This small molecule binds to this protein.
Small molecule (SMILES): CC#CCOc1ccc(S(=O)(=O)N2CCSC(C)(C)[C@@H]2C(=O)NO)cc1

Sequence of chain 1.A:
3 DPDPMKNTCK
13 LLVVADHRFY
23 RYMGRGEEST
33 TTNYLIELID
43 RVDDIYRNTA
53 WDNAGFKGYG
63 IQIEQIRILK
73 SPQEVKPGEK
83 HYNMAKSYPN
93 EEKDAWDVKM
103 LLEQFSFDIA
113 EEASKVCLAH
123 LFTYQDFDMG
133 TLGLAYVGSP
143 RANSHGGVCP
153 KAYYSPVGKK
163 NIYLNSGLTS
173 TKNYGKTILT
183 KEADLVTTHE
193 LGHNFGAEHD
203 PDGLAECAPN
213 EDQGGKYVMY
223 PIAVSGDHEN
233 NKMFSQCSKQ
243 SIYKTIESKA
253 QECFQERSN

Binding-site contacts:
Ligand atom C4 contacts residue LEU187 of chain 1.A at 3.5 Å (hydrophobic).
Ligand atom O4 contacts residue HIS191 of chain 1.A at 3.6 Å (h-bond).
Ligand atom N2 contacts residue GLY135 of chain 1.A at 2.9 Å (h-bond).
Ligand atom C15 contacts residue GLY135 of chain 1.A at 3.9 Å.
Ligand atom N2 contacts residue GLU192 of chain 1.A at 3.2 Å (salt-bridge).
Ligand atom C9 contacts residue GLU192 of chain 1.A at 3.4 Å.
Ligand atom O5 contacts residue ZN1 of chain 1.C at 2.1 Å.
Ligand atom O5 contacts residue GLU192 of chain 1.A at 2.7 Å (salt-bridge).
Ligand atom O3 contacts residue GLY132 of chain 1.A at 3.8 Å.
Ligand atom C7 contacts residue ALA225 of chain 1.A at 3.7 Å (hydrophobic).
Ligand atom O4 contacts residue ZN1 of chain 1.C at 2.0 Å.
Ligand atom C1 contacts residue GLU184 of chain 1.A at 3.7 Å.
Ligand atom C6 contacts residue HIS191 of chain 1.A at 3.6 Å.
Ligand atom O4 contacts residue HIS201 of chain 1.A at 2.6 Å (h-bond).
Ligand atom O5 contacts residue HIS191 of chain 1.A at 3.4 Å (h-bond).
Ligand atom O1 contacts residue VAL188 of chain 1.A at 3.7 Å.
Ligand atom C10 contacts residue GLU192 of chain 1.A at 3.3 Å.
Ligand atom C2 contacts residue VAL226 of chain 1.A at 3.6 Å (hydrophobic).
Ligand atom O2 contacts residue LEU134 of chain 1.A at 2.7 Å (h-bond).
Ligand atom O1 contacts residue HIS191 of chain 1.A at 3.0 Å.
Ligand atom S2 contacts residue HIS201 of chain 1.A at 3.7 Å.
Ligand atom C17 contacts residue LEU136 of chain 1.A at 3.6 Å (hydrophobic).
Ligand atom C4 contacts residue VAL220 of chain 1.A at 3.7 Å (hydrophobic).
Ligand atom C15 contacts residue HIS201 of chain 1.A at 3.7 Å.
Ligand atom O5 contacts residue GLY135 of chain 1.A at 3.6 Å.
Ligand atom C6 contacts residue ALA225 of chain 1.A at 3.7 Å (hydrophobic).
Ligand atom O2 contacts residue GLY135 of chain 1.A at 3.5 Å (h-bond).
Ligand atom O5 contacts residue HIS195 of chain 1.A at 3.1 Å (h-bond).
Ligand atom C11 contacts residue PRO223 of chain 1.A at 3.0 Å (hydrophobic).
Ligand atom C10 contacts residue HIS191 of chain 1.A at 3.5 Å.
Ligand atom C4 contacts residue HIS191 of chain 1.A at 3.5 Å.
Ligand atom C1 contacts residue VAL226 of chain 1.A at 3.2 Å (hydrophobic).
Ligand atom O2 contacts residue THR133 of chain 1.A at 3.4 Å.
Ligand atom C5 contacts residue HIS191 of chain 1.A at 3.4 Å.
Ligand atom C12 contacts residue PRO223 of chain 1.A at 3.4 Å (hydrophobic).
Ligand atom C3 contacts residue LEU187 of chain 1.A at 3.9 Å (hydrophobic).
Ligand atom O1 contacts residue LEU187 of chain 1.A at 3.4 Å (h-bond).
Ligand atom C16 contacts residue THR133 of chain 1.A at 3.6 Å.
Ligand atom N2 contacts residue ZN1 of chain 1.C at 2.9 Å.
Ligand atom C15 contacts residue ZN1 of chain 1.C at 2.7 Å.